This small molecule binds to this protein.
Small molecule (SMILES): OC[C@H]1O[C@H](O)[C@@H](O)[C@@H](O)[C@@H]1O

Sequence of chain 2.A:
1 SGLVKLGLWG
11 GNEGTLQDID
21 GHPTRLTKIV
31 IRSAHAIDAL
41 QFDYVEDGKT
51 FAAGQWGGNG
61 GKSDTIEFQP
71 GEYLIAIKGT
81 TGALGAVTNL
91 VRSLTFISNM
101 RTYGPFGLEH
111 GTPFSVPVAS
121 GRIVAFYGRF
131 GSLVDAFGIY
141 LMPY

Binding-site contacts:
Ligand atom C4 contacts residue GLY131 of chain 2.A at 4.5 Å.
Ligand atom C4 contacts residue GLY14 of chain 2.A at 3.8 Å.
Ligand atom C5 contacts residue VAL87 of chain 2.A at 4.5 Å (hydrophobic).
Ligand atom O5 contacts residue GLY131 of chain 2.A at 3.5 Å.
Ligand atom O4 contacts residue VAL87 of chain 2.A at 4.2 Å.
Ligand atom O3 contacts residue GLY14 of chain 2.A at 3.1 Å (h-bond).
Ligand atom O3 contacts residue GLU13 of chain 2.A at 3.7 Å.
Ligand atom O4 contacts residue GLU13 of chain 2.A at 3.4 Å.
Ligand atom C6 contacts residue LEU133 of chain 2.A at 3.7 Å (hydrophobic).
Ligand atom C1 contacts residue SER132 of chain 2.A at 3.5 Å.
Ligand atom C2 contacts residue GLY131 of chain 2.A at 4.4 Å.
Ligand atom O5 contacts residue ASP135 of chain 2.A at 4.5 Å.
Ligand atom C5 contacts residue GLY131 of chain 2.A at 4.4 Å.
Ligand atom C6 contacts residue SER132 of chain 2.A at 3.7 Å.
Ligand atom C3 contacts residue GLY14 of chain 2.A at 4.0 Å.
Ligand atom C4 contacts residue ASP135 of chain 2.A at 3.5 Å.
Ligand atom C5 contacts residue ASP135 of chain 2.A at 4.0 Å.
Ligand atom O2 contacts residue GLY131 of chain 2.A at 3.6 Å.
Ligand atom O6 contacts residue GLY131 of chain 2.A at 3.4 Å.
Ligand atom O1 contacts residue SER132 of chain 2.A at 3.8 Å.
Ligand atom O2 contacts residue GLY14 of chain 2.A at 3.9 Å.
Ligand atom C6 contacts residue ASP135 of chain 2.A at 3.5 Å.
Ligand atom C1 contacts residue GLY131 of chain 2.A at 4.1 Å.
Ligand atom O4 contacts residue ASP135 of chain 2.A at 2.8 Å (salt-bridge).
Ligand atom C5 contacts residue SER132 of chain 2.A at 3.8 Å.
Ligand atom O6 contacts residue SER132 of chain 2.A at 3.1 Å (h-bond).
Ligand atom O6 contacts residue ASP135 of chain 2.A at 2.8 Å (salt-bridge).
Ligand atom O6 contacts residue LEU133 of chain 2.A at 2.7 Å (h-bond).
Ligand atom O4 contacts residue GLY14 of chain 2.A at 3.9 Å.
Ligand atom O5 contacts residue LEU133 of chain 2.A at 4.2 Å.
Ligand atom O5 contacts residue SER132 of chain 2.A at 2.8 Å (h-bond).
Ligand atom C6 contacts residue VAL87 of chain 2.A at 4.1 Å (hydrophobic).
Ligand atom C4 contacts residue GLU13 of chain 2.A at 4.2 Å.